Binding-site contacts:
Ligand atom O40 contacts residue GLN258 of chain 1.B at 3.3 Å.
Ligand atom C11 contacts residue GLY183 of chain 1.B at 3.4 Å.
Ligand atom C15 contacts residue MET220 of chain 1.B at 3.3 Å (hydrophobic).
Ligand atom C3 contacts residue ASN180 of chain 1.B at 3.6 Å.
Ligand atom F44 contacts residue TYR351 of chain 1.B at 3.5 Å.
Ligand atom C2 contacts residue ARG227 of chain 1.B at 3.6 Å.
Ligand atom C1 contacts residue ARG227 of chain 1.B at 3.1 Å.
Ligand atom F44 contacts residue THR355 of chain 1.B at 3.6 Å.
Ligand atom C23 contacts residue ALA190 of chain 1.B at 3.5 Å (hydrophobic).
Ligand atom C3 contacts residue LEU179 of chain 1.B at 3.6 Å (hydrophobic).
Ligand atom N35 contacts residue ALA223 of chain 1.B at 3.5 Å.
Ligand atom C2 contacts residue ALA223 of chain 1.B at 3.6 Å (hydrophobic).
Ligand atom O40 contacts residue PHE239 of chain 1.B at 3.6 Å.
Ligand atom F43 contacts residue PHE365 of chain 1.B at 3.4 Å.
Ligand atom C22 contacts residue GLN186 of chain 1.B at 3.5 Å.
Ligand atom C11 contacts residue LEU182 of chain 1.B at 3.5 Å (hydrophobic).
Ligand atom C5 contacts residue PHE239 of chain 1.B at 3.5 Å (hydrophobic).
Ligand atom C25 contacts residue GLN258 of chain 1.B at 3.6 Å.
Ligand atom C9 contacts residue GLN186 of chain 1.B at 3.6 Å.
Ligand atom F44 contacts residue CYS352 of chain 1.B at 3.3 Å.
Ligand atom C31 contacts residue ASN180 of chain 1.B at 3.5 Å.
Ligand atom O38 contacts residue GLN258 of chain 1.B at 2.8 Å (h-bond).
Ligand atom O38 contacts residue CYS352 of chain 1.B at 3.3 Å.
Ligand atom C26 contacts residue LYS283 of chain 1.B at 3.2 Å.
Ligand atom F43 contacts residue ASN180 of chain 1.B at 3.4 Å.
Ligand atom C4 contacts residue MET220 of chain 1.B at 3.5 Å (hydrophobic).
Ligand atom C26 contacts residue ALA223 of chain 1.B at 3.6 Å (hydrophobic).
Ligand atom C12 contacts residue MET220 of chain 1.B at 3.6 Å (hydrophobic).
Ligand atom C11 contacts residue LEU179 of chain 1.B at 3.4 Å (hydrophobic).
Ligand atom C20 contacts residue ALA223 of chain 1.B at 3.5 Å (hydrophobic).
Ligand atom O37 contacts residue MET220 of chain 1.B at 3.4 Å.
Ligand atom N33 contacts residue LEU182 of chain 1.B at 3.3 Å.
Ligand atom O41 contacts residue LYS283 of chain 1.B at 3.0 Å (salt-bridge).
Ligand atom O41 contacts residue PRO157 of chain 1.B at 3.6 Å.
Ligand atom C9 contacts residue MET220 of chain 1.B at 3.5 Å (hydrophobic).
Ligand atom N36 contacts residue ASN180 of chain 1.B at 2.9 Å (h-bond).
Ligand atom C18 contacts residue PHE239 of chain 1.B at 3.6 Å (hydrophobic).
Ligand atom C16 contacts residue GLN186 of chain 1.B at 3.6 Å.
Ligand atom C6 contacts residue LEU179 of chain 1.B at 3.6 Å (hydrophobic).
Ligand atom C8 contacts residue LEU179 of chain 1.B at 3.5 Å (hydrophobic).

This protein binds this small molecule.
Small molecule (SMILES): C[C@H](NC(=O)C(C)(F)F)[C@H](Oc1ccc2c(cnn2-c2cccc(C(=O)N[C@@H]3CCOC3)c2)c1)c1ccc2c(c1)OCCO2

Sequence of chain 1.B:
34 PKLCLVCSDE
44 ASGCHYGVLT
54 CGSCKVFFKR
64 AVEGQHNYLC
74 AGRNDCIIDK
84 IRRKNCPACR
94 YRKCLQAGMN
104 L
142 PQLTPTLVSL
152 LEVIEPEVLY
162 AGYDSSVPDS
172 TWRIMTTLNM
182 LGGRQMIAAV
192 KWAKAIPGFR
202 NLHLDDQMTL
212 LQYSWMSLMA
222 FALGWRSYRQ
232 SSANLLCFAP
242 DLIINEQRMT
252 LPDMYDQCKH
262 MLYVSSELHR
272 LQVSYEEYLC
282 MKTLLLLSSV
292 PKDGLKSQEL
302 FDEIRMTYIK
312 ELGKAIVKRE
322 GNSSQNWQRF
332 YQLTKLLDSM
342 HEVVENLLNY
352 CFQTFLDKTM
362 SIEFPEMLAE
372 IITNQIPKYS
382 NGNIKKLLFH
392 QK